This small molecule binds to this protein.
Small molecule (SMILES): CC(=O)N[C@H]1[C@H](O[C@H]2[C@H](O)[C@@H](NC(C)=O)CO[C@@H]2CO)O[C@H](CO)[C@@H](O)[C@@H]1O

Sequence of chain 1.G:
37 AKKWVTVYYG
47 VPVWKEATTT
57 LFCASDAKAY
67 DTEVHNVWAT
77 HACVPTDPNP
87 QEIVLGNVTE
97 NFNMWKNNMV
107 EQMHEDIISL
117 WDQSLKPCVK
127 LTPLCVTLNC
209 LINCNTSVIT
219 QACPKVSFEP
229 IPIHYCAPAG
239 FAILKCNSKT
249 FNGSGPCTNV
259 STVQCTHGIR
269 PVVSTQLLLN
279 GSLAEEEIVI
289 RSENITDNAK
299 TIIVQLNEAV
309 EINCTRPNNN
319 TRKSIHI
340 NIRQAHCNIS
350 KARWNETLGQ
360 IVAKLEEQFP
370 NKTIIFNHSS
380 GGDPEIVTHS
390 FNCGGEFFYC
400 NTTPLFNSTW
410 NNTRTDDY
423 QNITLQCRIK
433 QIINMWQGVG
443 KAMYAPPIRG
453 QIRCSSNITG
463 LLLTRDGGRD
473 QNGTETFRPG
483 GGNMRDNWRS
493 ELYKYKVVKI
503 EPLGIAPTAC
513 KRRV

Binding-site contacts:
Ligand atom N2 contacts residue ASN400 of chain 1.G at 2.9 Å (h-bond).
Ligand atom N2 contacts residue THR402 of chain 1.G at 3.6 Å.
Ligand atom C8 contacts residue THR387 of chain 1.G at 3.8 Å.
Ligand atom C1 contacts residue ASN400 of chain 1.G at 1.4 Å.
Ligand atom C4 contacts residue ASN400 of chain 1.G at 4.2 Å.
Ligand atom C1 contacts residue THR402 of chain 1.G at 3.6 Å.
Ligand atom C2 contacts residue THR402 of chain 1.G at 4.1 Å.
Ligand atom C2 contacts residue ASN400 of chain 1.G at 2.4 Å.
Ligand atom C3 contacts residue ASN400 of chain 1.G at 3.6 Å.
Ligand atom O5 contacts residue ASN400 of chain 1.G at 2.4 Å (h-bond).
Ligand atom C5 contacts residue ASN400 of chain 1.G at 3.6 Å.
Ligand atom C8 contacts residue ASN400 of chain 1.G at 3.9 Å.
Ligand atom C8 contacts residue VAL386 of chain 1.G at 3.9 Å (hydrophobic).
Ligand atom C7 contacts residue ASN400 of chain 1.G at 3.2 Å.
Ligand atom C3 contacts residue THR402 of chain 1.G at 4.2 Å.
Ligand atom O7 contacts residue ASN400 of chain 1.G at 3.2 Å (h-bond).